The protein below binds the small molecule below.
Small molecule (SMILES): O=[N+]([O-])c1cccc2cccnc12

Sequence of chain 1.A:
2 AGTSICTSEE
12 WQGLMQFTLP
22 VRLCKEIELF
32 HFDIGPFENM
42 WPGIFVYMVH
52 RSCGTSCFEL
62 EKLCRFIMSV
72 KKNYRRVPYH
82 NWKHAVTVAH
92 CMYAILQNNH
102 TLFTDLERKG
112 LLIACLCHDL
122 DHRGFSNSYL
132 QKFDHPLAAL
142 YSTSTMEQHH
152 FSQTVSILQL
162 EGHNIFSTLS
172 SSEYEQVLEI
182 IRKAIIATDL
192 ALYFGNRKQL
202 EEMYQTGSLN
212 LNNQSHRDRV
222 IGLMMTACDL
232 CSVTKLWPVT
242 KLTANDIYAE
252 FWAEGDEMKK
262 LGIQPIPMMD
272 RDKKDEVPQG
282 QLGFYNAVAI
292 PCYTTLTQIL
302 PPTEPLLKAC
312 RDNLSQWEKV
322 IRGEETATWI

Binding-site contacts:
Ligand atom C1 contacts residue PHE285 of chain 1.A at 3.6 Å (hydrophobic).
Ligand atom C7 contacts residue ILE248 of chain 1.A at 4.1 Å (hydrophobic).
Ligand atom C10 contacts residue LEU231 of chain 1.A at 4.3 Å (hydrophobic).
Ligand atom C8 contacts residue ILE248 of chain 1.A at 3.8 Å (hydrophobic).
Ligand atom C2 contacts residue PHE285 of chain 1.A at 3.5 Å (hydrophobic).
Ligand atom C5 contacts residue PHE252 of chain 1.A at 4.0 Å (hydrophobic).
Ligand atom N11 contacts residue TYR249 of chain 1.A at 4.4 Å.
Ligand atom C8 contacts residue PHE285 of chain 1.A at 3.7 Å (hydrophobic).
Ligand atom C4 contacts residue LEU191 of chain 1.A at 4.3 Å (hydrophobic).
Ligand atom C8 contacts residue SER233 of chain 1.A at 4.1 Å.
Ligand atom O13 contacts residue MET269 of chain 1.A at 3.8 Å.
Ligand atom N11 contacts residue PHE252 of chain 1.A at 4.4 Å.
Ligand atom C5 contacts residue PHE285 of chain 1.A at 3.9 Å (hydrophobic).
Ligand atom C10 contacts residue PHE285 of chain 1.A at 3.7 Å (hydrophobic).
Ligand atom N11 contacts residue GLN282 of chain 1.A at 3.6 Å (h-bond).
Ligand atom C4 contacts residue PHE285 of chain 1.A at 3.9 Å (hydrophobic).
Ligand atom N9 contacts residue GLN282 of chain 1.A at 3.1 Å (h-bond).
Ligand atom C6 contacts residue LEU191 of chain 1.A at 4.1 Å (hydrophobic).
Ligand atom C7 contacts residue PHE285 of chain 1.A at 3.6 Å (hydrophobic).
Ligand atom O13 contacts residue TYR249 of chain 1.A at 3.3 Å (h-bond).
Ligand atom O12 contacts residue MET269 of chain 1.A at 3.7 Å.
Ligand atom C6 contacts residue PHE285 of chain 1.A at 4.0 Å (hydrophobic).
Ligand atom N11 contacts residue PHE285 of chain 1.A at 3.9 Å.
Ligand atom N9 contacts residue PHE285 of chain 1.A at 3.6 Å.
Ligand atom C5 contacts residue MET269 of chain 1.A at 4.4 Å (hydrophobic).
Ligand atom C8 contacts residue VAL234 of chain 1.A at 4.0 Å (hydrophobic).
Ligand atom O13 contacts residue GLN282 of chain 1.A at 2.8 Å (h-bond).
Ligand atom C3 contacts residue MET269 of chain 1.A at 4.5 Å (hydrophobic).
Ligand atom C6 contacts residue PHE252 of chain 1.A at 4.2 Å (hydrophobic).
Ligand atom C10 contacts residue ILE248 of chain 1.A at 4.3 Å (hydrophobic).
Ligand atom O13 contacts residue PHE252 of chain 1.A at 4.1 Å.
Ligand atom C7 contacts residue GLN282 of chain 1.A at 3.6 Å.
Ligand atom N11 contacts residue MET269 of chain 1.A at 3.8 Å.
Ligand atom C7 contacts residue VAL234 of chain 1.A at 4.3 Å (hydrophobic).
Ligand atom O12 contacts residue PHE285 of chain 1.A at 3.5 Å.
Ligand atom C1 contacts residue GLN282 of chain 1.A at 4.1 Å.
Ligand atom C3 contacts residue GLN282 of chain 1.A at 4.3 Å.
Ligand atom C3 contacts residue PHE252 of chain 1.A at 4.3 Å (hydrophobic).
Ligand atom O12 contacts residue GLN282 of chain 1.A at 4.1 Å.
Ligand atom C3 contacts residue PHE285 of chain 1.A at 3.7 Å (hydrophobic).